The small molecule below binds the protein below.
Small molecule (SMILES): CC(C)C[C@H](NC(=O)CN)C(=O)N[C@H](C(=O)N[C@H](C(=O)NCC(=O)N[C@@H](CO)C(=O)N[C@@H](CC(C)C)C(=O)N[C@@H](CCCN=C(N)N)C(=O)NCC=O)C(C)C)[C@@H](C)O

Binding-site contacts:
Ligand atom O contacts residue ILE54 of chain 52.C at 3.4 Å.
Ligand atom O contacts residue ARG43 of chain 52.C at 2.9 Å (salt-bridge).
Ligand atom NH2 contacts residue ASP228 of chain 52.C at 2.5 Å (salt-bridge).
Ligand atom C contacts residue ARG49 of chain 52.C at 3.5 Å.
Ligand atom N contacts residue ASP258 of chain 52.C at 2.9 Å (salt-bridge).
Ligand atom N contacts residue ARG49 of chain 52.C at 3.5 Å (salt-bridge).
Ligand atom N contacts residue ARG49 of chain 52.C at 3.7 Å.
Ligand atom CD1 contacts residue PRO57 of chain 52.C at 3.6 Å (hydrophobic).
Ligand atom CB contacts residue ASP258 of chain 52.C at 3.7 Å.
Ligand atom C contacts residue ILE54 of chain 52.C at 3.7 Å (hydrophobic).
Ligand atom CG2 contacts residue ALA42 of chain 52.C at 3.7 Å (hydrophobic).
Ligand atom CG2 contacts residue MET259 of chain 52.C at 3.7 Å (hydrophobic).
Ligand atom NH2 contacts residue THR246 of chain 52.C at 2.8 Å (h-bond).
Ligand atom CB contacts residue ILE39 of chain 52.C at 3.7 Å (hydrophobic).
Ligand atom CZ contacts residue ASP228 of chain 52.C at 3.2 Å.
Ligand atom NH1 contacts residue ILE51 of chain 52.C at 3.5 Å (h-bond).
Ligand atom CB contacts residue ARG49 of chain 52.C at 3.6 Å.
Ligand atom OG1 contacts residue MET259 of chain 52.C at 2.6 Å (h-bond).
Ligand atom NH1 contacts residue ARG50 of chain 52.C at 3.7 Å.
Ligand atom NE contacts residue ASP53 of chain 52.C at 3.6 Å (salt-bridge).
Ligand atom NH1 contacts residue ASP228 of chain 52.C at 3.2 Å (salt-bridge).
Ligand atom O contacts residue ILE39 of chain 52.C at 3.5 Å.
Ligand atom C contacts residue ASP258 of chain 52.C at 3.7 Å.
Ligand atom CD2 contacts residue ARG43 of chain 52.C at 3.7 Å.
Ligand atom CA contacts residue ASP258 of chain 52.C at 3.3 Å.
Ligand atom CB contacts residue ARG49 of chain 52.C at 3.7 Å.
Ligand atom OG1 contacts residue ASP258 of chain 52.C at 3.5 Å.
Ligand atom CB contacts residue MET259 of chain 52.C at 3.5 Å (hydrophobic).
Ligand atom CD contacts residue ASP53 of chain 52.C at 3.3 Å.
Ligand atom C contacts residue ILE39 of chain 52.C at 3.6 Å (hydrophobic).
Ligand atom N contacts residue ASP258 of chain 52.C at 3.3 Å (salt-bridge).
Ligand atom O contacts residue ARG50 of chain 52.C at 3.7 Å.
Ligand atom N contacts residue ASP258 of chain 52.C at 3.2 Å (salt-bridge).
Ligand atom N contacts residue ASP258 of chain 52.C at 3.7 Å.
Ligand atom N contacts residue ARG49 of chain 52.C at 3.5 Å (salt-bridge).
Ligand atom CA contacts residue ILE54 of chain 52.C at 3.7 Å (hydrophobic).
Ligand atom O contacts residue ARG43 of chain 52.C at 3.3 Å (salt-bridge).
Ligand atom O contacts residue ARG49 of chain 52.C at 3.0 Å (salt-bridge).
Ligand atom CA contacts residue ARG49 of chain 52.C at 3.7 Å.
Ligand atom NH1 contacts residue THR246 of chain 52.C at 3.5 Å.

Sequence of chain 52.C:
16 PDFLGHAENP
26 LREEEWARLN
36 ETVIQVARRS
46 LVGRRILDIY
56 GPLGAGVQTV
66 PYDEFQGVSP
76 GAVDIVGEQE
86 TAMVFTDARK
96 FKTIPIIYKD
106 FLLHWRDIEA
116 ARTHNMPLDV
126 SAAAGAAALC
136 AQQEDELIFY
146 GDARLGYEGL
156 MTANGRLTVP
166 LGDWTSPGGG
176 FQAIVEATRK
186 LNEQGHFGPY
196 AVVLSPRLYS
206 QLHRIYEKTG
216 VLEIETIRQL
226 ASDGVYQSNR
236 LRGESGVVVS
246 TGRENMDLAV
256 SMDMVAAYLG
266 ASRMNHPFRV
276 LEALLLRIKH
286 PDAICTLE